Sequence of chain 4.A:
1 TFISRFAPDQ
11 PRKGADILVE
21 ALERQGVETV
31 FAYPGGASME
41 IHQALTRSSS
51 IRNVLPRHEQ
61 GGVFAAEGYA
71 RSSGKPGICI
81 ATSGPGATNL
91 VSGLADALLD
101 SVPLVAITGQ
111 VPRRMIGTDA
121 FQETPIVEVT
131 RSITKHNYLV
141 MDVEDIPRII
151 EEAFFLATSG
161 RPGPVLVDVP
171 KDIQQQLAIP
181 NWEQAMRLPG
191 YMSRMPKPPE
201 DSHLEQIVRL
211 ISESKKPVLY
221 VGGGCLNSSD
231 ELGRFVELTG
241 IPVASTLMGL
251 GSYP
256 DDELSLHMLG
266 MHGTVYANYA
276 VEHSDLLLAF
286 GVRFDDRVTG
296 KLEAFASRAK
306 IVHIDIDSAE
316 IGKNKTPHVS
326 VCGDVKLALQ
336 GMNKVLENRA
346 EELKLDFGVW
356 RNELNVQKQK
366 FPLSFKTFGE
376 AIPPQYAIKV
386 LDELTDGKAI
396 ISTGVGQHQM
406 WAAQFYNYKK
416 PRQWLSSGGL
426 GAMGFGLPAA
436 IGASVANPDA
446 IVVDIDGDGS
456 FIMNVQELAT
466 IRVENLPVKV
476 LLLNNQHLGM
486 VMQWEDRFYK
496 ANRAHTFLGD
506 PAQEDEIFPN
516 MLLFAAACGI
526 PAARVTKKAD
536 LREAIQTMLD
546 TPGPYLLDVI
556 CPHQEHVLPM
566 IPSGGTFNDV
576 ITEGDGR

The protein below binds the small molecule below.
Small molecule (SMILES): Cc1ncc(C[n+]2c([C@@](C)(O)OO)sc(CCOP(=O)(O)OP(=O)(O)O)c2C)c(N)n1

Sequence of chain 1.A:
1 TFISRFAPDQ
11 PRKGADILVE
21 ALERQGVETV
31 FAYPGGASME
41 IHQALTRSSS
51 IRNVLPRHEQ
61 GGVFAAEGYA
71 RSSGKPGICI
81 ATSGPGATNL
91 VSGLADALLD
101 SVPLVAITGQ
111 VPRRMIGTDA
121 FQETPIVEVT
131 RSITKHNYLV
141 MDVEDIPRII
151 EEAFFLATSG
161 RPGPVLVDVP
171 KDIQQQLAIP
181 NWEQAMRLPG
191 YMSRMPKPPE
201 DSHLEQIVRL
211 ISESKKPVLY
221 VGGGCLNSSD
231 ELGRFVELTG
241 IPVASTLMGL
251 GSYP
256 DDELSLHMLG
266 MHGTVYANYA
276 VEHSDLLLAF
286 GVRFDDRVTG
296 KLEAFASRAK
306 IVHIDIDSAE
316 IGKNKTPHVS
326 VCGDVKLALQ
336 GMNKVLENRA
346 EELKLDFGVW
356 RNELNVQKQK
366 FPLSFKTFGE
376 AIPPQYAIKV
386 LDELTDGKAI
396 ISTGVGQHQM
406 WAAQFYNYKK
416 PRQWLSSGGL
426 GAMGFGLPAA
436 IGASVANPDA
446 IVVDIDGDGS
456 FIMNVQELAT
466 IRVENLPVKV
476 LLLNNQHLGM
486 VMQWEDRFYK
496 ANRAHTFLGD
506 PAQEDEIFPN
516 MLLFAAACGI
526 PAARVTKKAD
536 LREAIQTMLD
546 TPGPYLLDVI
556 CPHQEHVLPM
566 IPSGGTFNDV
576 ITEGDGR

Binding-site contacts:
Ligand atom OAI contacts residue GLY484 of chain 4.A at 3.0 Å (h-bond).
Ligand atom OAT contacts residue VAL400 of chain 4.A at 3.5 Å (h-bond).
Ligand atom PBD contacts residue GLN402 of chain 4.A at 3.5 Å.
Ligand atom OAF contacts residue HIS403 of chain 4.A at 2.9 Å (h-bond).
Ligand atom OBC1 contacts residue WRQ1 of chain 4.D at 3.4 Å (h-bond).
Ligand atom C4 contacts residue MET428 of chain 4.A at 3.5 Å (hydrophobic).
Ligand atom OAT contacts residue HIS403 of chain 4.A at 3.1 Å (h-bond).
Ligand atom OAK contacts residue MG1 of chain 4.B at 2.0 Å.
Ligand atom OAJ contacts residue MET485 of chain 4.A at 2.9 Å (h-bond).
Ligand atom OC11 contacts residue GLN122 of chain 1.A at 2.4 Å (h-bond).
Ligand atom NAD contacts residue GLY426 of chain 4.A at 2.8 Å (h-bond).
Ligand atom OAG contacts residue GLY452 of chain 4.A at 3.5 Å.
Ligand atom N1 contacts residue GLU59 of chain 1.A at 2.8 Å (salt-bridge).
Ligand atom OAI contacts residue MG1 of chain 4.B at 2.0 Å.
Ligand atom C6 contacts residue GLU59 of chain 1.A at 3.5 Å.
Ligand atom OAF contacts residue GLN402 of chain 4.A at 3.5 Å (h-bond).
Ligand atom OBC1 contacts residue GLY36 of chain 1.A at 3.5 Å (h-bond).
Ligand atom OAK contacts residue HIS482 of chain 4.A at 3.1 Å (h-bond).
Ligand atom PBD contacts residue MG1 of chain 4.B at 3.2 Å.
Ligand atom OAG contacts residue GLY454 of chain 4.A at 3.3 Å (h-bond).
Ligand atom CAA contacts residue ASN89 of chain 1.A at 3.4 Å.
Ligand atom OAG contacts residue SER455 of chain 4.A at 2.8 Å (h-bond).
Ligand atom N3 contacts residue MET428 of chain 4.A at 3.3 Å.
Ligand atom OC11 contacts residue GLY36 of chain 1.A at 3.0 Å (h-bond).
Ligand atom OAJ contacts residue GLY401 of chain 4.A at 3.4 Å.
Ligand atom NAD contacts residue GLN122 of chain 1.A at 3.3 Å (h-bond).
Ligand atom OAI contacts residue HIS482 of chain 4.A at 3.2 Å (h-bond).
Ligand atom CAX contacts residue MET428 of chain 4.A at 3.4 Å (hydrophobic).
Ligand atom OAH contacts residue GLN122 of chain 1.A at 2.2 Å (h-bond).
Ligand atom PBE contacts residue MG1 of chain 4.B at 3.3 Å.
Ligand atom CAN contacts residue VAL400 of chain 4.A at 3.2 Å (hydrophobic).
Ligand atom CAA contacts residue GLU59 of chain 1.A at 3.5 Å.
Ligand atom OAJ contacts residue GLY484 of chain 4.A at 3.2 Å (h-bond).
Ligand atom OAK contacts residue GLY454 of chain 4.A at 3.1 Å (h-bond).
Ligand atom OAK contacts residue ASP453 of chain 4.A at 2.8 Å (salt-bridge).
Ligand atom CAO contacts residue LEU483 of chain 4.A at 3.5 Å (hydrophobic).
Ligand atom OAI contacts residue ASN480 of chain 4.A at 2.8 Å (h-bond).
Ligand atom CAB contacts residue PRO34 of chain 1.A at 3.2 Å (hydrophobic).
Ligand atom OAJ contacts residue GLN402 of chain 4.A at 2.6 Å (h-bond).
Ligand atom OAS contacts residue LEU483 of chain 4.A at 3.4 Å.